Sequence of chain 1.B:
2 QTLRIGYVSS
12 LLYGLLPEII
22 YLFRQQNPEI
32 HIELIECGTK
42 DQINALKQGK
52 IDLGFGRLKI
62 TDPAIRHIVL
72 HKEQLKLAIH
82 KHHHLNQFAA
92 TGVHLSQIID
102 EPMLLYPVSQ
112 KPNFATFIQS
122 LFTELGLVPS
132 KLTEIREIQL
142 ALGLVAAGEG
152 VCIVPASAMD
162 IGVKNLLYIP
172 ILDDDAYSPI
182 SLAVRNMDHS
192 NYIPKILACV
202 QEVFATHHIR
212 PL

Binding-site contacts:
Ligand atom C5 contacts residue THR40 of chain 1.B at 3.2 Å.
Ligand atom O1 contacts residue SER10 of chain 1.B at 3.9 Å.
Ligand atom O2 contacts residue SER11 of chain 1.B at 2.6 Å (h-bond).
Ligand atom C5 contacts residue VAL9 of chain 1.B at 3.9 Å (hydrophobic).
Ligand atom C3 contacts residue SO41 of chain 1.I at 3.8 Å.
Ligand atom O3 contacts residue LEU59 of chain 1.B at 3.8 Å.
Ligand atom O3 contacts residue PRO113 of chain 1.B at 4.3 Å.
Ligand atom C1 contacts residue SO41 of chain 1.I at 3.7 Å.
Ligand atom O1 contacts residue SO41 of chain 1.I at 3.6 Å.
Ligand atom C2 contacts residue PRO108 of chain 1.B at 3.9 Å (hydrophobic).
Ligand atom C6 contacts residue ASN114 of chain 1.B at 3.9 Å.
Ligand atom C3 contacts residue PHE115 of chain 1.B at 3.8 Å (hydrophobic).
Ligand atom C1 contacts residue SER11 of chain 1.B at 3.2 Å.
Ligand atom C2 contacts residue TYR107 of chain 1.B at 4.1 Å (hydrophobic).
Ligand atom O1 contacts residue VAL9 of chain 1.B at 3.8 Å.
Ligand atom C2 contacts residue VAL9 of chain 1.B at 3.3 Å (hydrophobic).
Ligand atom O3 contacts residue THR40 of chain 1.B at 2.6 Å (h-bond).
Ligand atom C5 contacts residue PHE115 of chain 1.B at 4.2 Å (hydrophobic).
Ligand atom C6 contacts residue PHE115 of chain 1.B at 3.6 Å (hydrophobic).
Ligand atom O4 contacts residue ASN114 of chain 1.B at 3.3 Å.
Ligand atom O4 contacts residue PRO108 of chain 1.B at 3.8 Å.
Ligand atom O1 contacts residue TYR107 of chain 1.B at 3.8 Å.
Ligand atom C4 contacts residue ARG58 of chain 1.B at 4.2 Å.
Ligand atom C5 contacts residue ARG58 of chain 1.B at 4.2 Å.
Ligand atom O1 contacts residue ILE139 of chain 1.B at 4.2 Å.
Ligand atom O1 contacts residue SER11 of chain 1.B at 3.0 Å (h-bond).
Ligand atom O3 contacts residue PHE115 of chain 1.B at 4.0 Å.
Ligand atom C3 contacts residue VAL9 of chain 1.B at 3.3 Å (hydrophobic).
Ligand atom C1 contacts residue VAL9 of chain 1.B at 3.2 Å (hydrophobic).
Ligand atom C3 contacts residue PRO108 of chain 1.B at 3.7 Å (hydrophobic).
Ligand atom O3 contacts residue ASN114 of chain 1.B at 3.7 Å.
Ligand atom C4 contacts residue VAL9 of chain 1.B at 3.2 Å (hydrophobic).
Ligand atom O2 contacts residue ARG58 of chain 1.B at 3.3 Å.
Ligand atom C6 contacts residue THR40 of chain 1.B at 3.3 Å.
Ligand atom O4 contacts residue PHE115 of chain 1.B at 3.4 Å (h-bond).
Ligand atom C4 contacts residue PHE115 of chain 1.B at 4.0 Å (hydrophobic).
Ligand atom C1 contacts residue TYR107 of chain 1.B at 4.0 Å (hydrophobic).
Ligand atom C2 contacts residue SO41 of chain 1.I at 3.2 Å.
Ligand atom O2 contacts residue VAL9 of chain 1.B at 3.2 Å.
Ligand atom C4 contacts residue THR40 of chain 1.B at 4.4 Å.

The small molecule below binds the protein below.
Small molecule (SMILES): O=C(O)/C=C\C=C/C(=O)O